A protein and the small-molecule ligand that binds it are described below.
Small molecule (SMILES): CC(=O)N[C@H]1[C@H](O[C@H]2[C@H](O)[C@@H](NC(C)=O)CO[C@@H]2CO)O[C@H](CO)[C@@H](O)[C@@H]1O

Sequence of chain 1.C:
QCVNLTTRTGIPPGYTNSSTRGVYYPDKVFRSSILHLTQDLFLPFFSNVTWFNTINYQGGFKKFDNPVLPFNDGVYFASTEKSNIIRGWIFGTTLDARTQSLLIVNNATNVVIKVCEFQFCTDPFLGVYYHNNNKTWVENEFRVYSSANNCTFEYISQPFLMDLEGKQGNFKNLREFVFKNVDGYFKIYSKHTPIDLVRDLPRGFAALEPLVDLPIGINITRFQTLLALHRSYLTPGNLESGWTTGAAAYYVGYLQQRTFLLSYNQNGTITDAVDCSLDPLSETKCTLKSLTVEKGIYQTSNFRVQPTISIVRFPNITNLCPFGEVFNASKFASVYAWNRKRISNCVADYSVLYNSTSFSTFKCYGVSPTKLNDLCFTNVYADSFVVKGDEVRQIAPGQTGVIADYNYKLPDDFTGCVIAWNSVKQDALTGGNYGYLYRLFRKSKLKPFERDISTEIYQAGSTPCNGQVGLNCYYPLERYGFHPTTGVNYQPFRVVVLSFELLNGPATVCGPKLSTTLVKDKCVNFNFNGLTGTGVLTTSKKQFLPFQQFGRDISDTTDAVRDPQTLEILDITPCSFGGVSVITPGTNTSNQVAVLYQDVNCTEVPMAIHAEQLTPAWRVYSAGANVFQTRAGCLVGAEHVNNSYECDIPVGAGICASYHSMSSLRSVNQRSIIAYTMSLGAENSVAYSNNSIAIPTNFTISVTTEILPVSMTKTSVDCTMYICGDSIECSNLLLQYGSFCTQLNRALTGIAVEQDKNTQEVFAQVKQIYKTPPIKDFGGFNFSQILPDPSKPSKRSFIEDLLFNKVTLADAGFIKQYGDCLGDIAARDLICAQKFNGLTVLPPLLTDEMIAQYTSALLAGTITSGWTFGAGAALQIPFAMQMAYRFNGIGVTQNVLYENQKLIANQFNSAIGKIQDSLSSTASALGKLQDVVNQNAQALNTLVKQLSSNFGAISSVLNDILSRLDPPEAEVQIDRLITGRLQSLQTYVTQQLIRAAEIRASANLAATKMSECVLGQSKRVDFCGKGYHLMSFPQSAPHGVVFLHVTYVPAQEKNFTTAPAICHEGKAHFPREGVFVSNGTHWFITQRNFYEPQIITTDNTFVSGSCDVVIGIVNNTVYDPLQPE

Sequence of chain 1.B:
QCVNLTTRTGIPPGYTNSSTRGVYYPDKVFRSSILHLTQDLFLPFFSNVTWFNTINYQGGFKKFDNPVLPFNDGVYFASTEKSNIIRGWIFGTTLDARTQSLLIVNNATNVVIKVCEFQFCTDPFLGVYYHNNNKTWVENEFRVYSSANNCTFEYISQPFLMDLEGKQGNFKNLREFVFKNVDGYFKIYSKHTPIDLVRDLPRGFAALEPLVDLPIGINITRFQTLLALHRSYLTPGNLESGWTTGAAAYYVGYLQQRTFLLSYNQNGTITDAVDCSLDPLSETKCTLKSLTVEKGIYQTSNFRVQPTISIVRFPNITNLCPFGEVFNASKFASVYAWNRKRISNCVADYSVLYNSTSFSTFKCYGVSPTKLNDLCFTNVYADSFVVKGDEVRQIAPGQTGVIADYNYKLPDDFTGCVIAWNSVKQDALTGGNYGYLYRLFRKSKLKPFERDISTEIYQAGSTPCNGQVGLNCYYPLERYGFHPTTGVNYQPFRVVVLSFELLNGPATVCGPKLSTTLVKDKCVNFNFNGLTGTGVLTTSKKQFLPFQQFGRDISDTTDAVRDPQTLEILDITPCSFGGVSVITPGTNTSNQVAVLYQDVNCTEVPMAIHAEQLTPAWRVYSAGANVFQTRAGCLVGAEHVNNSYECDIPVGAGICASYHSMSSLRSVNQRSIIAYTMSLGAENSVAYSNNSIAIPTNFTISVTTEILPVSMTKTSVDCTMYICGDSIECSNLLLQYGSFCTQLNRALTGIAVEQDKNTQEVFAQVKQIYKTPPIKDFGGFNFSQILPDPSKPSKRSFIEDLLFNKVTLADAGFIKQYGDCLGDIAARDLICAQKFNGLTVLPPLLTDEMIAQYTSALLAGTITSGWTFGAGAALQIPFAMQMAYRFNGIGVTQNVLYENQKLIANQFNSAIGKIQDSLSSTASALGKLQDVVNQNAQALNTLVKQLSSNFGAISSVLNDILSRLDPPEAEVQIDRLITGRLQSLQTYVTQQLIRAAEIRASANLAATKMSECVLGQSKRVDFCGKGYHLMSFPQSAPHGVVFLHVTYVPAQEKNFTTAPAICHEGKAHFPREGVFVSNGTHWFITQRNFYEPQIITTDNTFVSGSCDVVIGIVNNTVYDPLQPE

Binding-site contacts:
Ligand atom C6 contacts residue ALA700 of chain 1.B at 4.3 Å (hydrophobic).
Ligand atom C7 contacts residue ASN1068 of chain 1.B at 3.6 Å.
Ligand atom C8 contacts residue ASN1068 of chain 1.B at 3.8 Å.
Ligand atom O7 contacts residue ALA700 of chain 1.B at 4.0 Å.
Ligand atom C5 contacts residue ASN1068 of chain 1.B at 3.6 Å.
Ligand atom C4 contacts residue ASN1068 of chain 1.B at 4.2 Å.
Ligand atom O7 contacts residue ASN1068 of chain 1.B at 4.1 Å.
Ligand atom N2 contacts residue ASN1068 of chain 1.B at 3.0 Å (h-bond).
Ligand atom O7 contacts residue GLU1066 of chain 1.B at 3.6 Å.
Ligand atom C1 contacts residue ASN1068 of chain 1.B at 1.4 Å.
Ligand atom C1 contacts residue GLN889 of chain 1.C at 4.5 Å.
Ligand atom C2 contacts residue ASN1068 of chain 1.B at 2.5 Å.
Ligand atom O5 contacts residue ASN1068 of chain 1.B at 2.3 Å (h-bond).
Ligand atom C3 contacts residue ASN1068 of chain 1.B at 3.8 Å.
Ligand atom O7 contacts residue LYS1067 of chain 1.B at 4.4 Å.
Ligand atom O4 contacts residue ALA700 of chain 1.B at 4.1 Å.
Ligand atom C5 contacts residue ALA700 of chain 1.B at 3.9 Å (hydrophobic).
Ligand atom C7 contacts residue ALA700 of chain 1.B at 4.4 Å (hydrophobic).